Sequence of chain 1.F:
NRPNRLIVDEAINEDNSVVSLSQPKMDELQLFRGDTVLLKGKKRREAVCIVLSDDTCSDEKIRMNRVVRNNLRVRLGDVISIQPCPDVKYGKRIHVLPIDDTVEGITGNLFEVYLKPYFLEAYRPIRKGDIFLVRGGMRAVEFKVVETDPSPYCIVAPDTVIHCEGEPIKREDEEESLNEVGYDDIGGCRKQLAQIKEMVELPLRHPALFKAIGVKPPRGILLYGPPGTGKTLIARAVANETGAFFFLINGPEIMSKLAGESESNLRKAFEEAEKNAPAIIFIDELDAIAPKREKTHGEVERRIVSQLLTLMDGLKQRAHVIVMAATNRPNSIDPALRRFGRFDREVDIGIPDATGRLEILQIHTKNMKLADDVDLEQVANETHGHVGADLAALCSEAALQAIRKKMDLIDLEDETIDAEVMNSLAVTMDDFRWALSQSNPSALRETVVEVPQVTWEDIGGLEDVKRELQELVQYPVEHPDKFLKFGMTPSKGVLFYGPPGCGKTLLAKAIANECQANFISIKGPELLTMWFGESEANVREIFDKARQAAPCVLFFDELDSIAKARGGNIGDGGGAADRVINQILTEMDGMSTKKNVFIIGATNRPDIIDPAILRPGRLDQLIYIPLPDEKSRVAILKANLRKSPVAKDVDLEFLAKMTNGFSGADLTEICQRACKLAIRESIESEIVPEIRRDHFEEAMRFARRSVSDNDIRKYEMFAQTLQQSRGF

Binding-site contacts:
Ligand atom N7 contacts residue GLY523 of chain 1.A at 3.5 Å (h-bond).
Ligand atom C8 contacts residue GLY684 of chain 1.A at 3.4 Å.
Ligand atom N6 contacts residue GLY480 of chain 1.A at 3.0 Å (h-bond).
Ligand atom O2A contacts residue LEU526 of chain 1.A at 3.2 Å.
Ligand atom O2B contacts residue GLY521 of chain 1.A at 2.4 Å (h-bond).
Ligand atom O3G contacts residue ARG766 of chain 1.F at 3.5 Å (salt-bridge).
Ligand atom N9 contacts residue GLY684 of chain 1.A at 3.7 Å.
Ligand atom PB contacts residue MG1 of chain 1.I at 3.5 Å.
Ligand atom N7 contacts residue CYS522 of chain 1.A at 3.6 Å.
Ligand atom N1 contacts residue GLY480 of chain 1.A at 3.2 Å (h-bond).
Ligand atom PG contacts residue MG1 of chain 1.I at 3.5 Å.
Ligand atom O2A contacts residue LYS524 of chain 1.A at 3.6 Å (salt-bridge).
Ligand atom O1A contacts residue THR525 of chain 1.A at 2.8 Å (h-bond).
Ligand atom C8 contacts residue ALA685 of chain 1.A at 3.5 Å (hydrophobic).
Ligand atom C4 contacts residue LEU526 of chain 1.A at 3.6 Å (hydrophobic).
Ligand atom O2G contacts residue GLY521 of chain 1.A at 2.8 Å.
Ligand atom O1B contacts residue MG1 of chain 1.I at 3.4 Å.
Ligand atom O2B contacts residue LYS524 of chain 1.A at 3.5 Å (salt-bridge).
Ligand atom N3 contacts residue LEU526 of chain 1.A at 3.5 Å.
Ligand atom O2A contacts residue THR525 of chain 1.A at 3.5 Å (h-bond).
Ligand atom O3G contacts residue MG1 of chain 1.I at 3.4 Å.
Ligand atom O2B contacts residue PRO520 of chain 1.A at 3.5 Å.
Ligand atom O2B contacts residue CYS522 of chain 1.A at 3.3 Å (h-bond).
Ligand atom S1G contacts residue ARG766 of chain 1.F at 2.9 Å (salt-bridge).
Ligand atom S1G contacts residue GLY521 of chain 1.A at 3.6 Å.
Ligand atom O3B contacts residue MG1 of chain 1.I at 2.5 Å.
Ligand atom O1B contacts residue THR525 of chain 1.A at 3.1 Å (h-bond).
Ligand atom O3A contacts residue LYS524 of chain 1.A at 3.5 Å (salt-bridge).
Ligand atom O1A contacts residue MG1 of chain 1.I at 2.6 Å.
Ligand atom O3G contacts residue ARG635 of chain 1.F at 3.0 Å.
Ligand atom S1G contacts residue ASN624 of chain 1.A at 2.8 Å (h-bond).
Ligand atom C8 contacts residue GLY521 of chain 1.A at 3.2 Å.
Ligand atom N1 contacts residue ILE479 of chain 1.A at 3.4 Å.
Ligand atom C2 contacts residue ASP478 of chain 1.A at 3.7 Å.
Ligand atom PG contacts residue ARG766 of chain 1.F at 3.7 Å.
Ligand atom O4' contacts residue ALA685 of chain 1.A at 3.5 Å.
Ligand atom O2A contacts residue GLY523 of chain 1.A at 3.0 Å.
Ligand atom O1B contacts residue LYS524 of chain 1.A at 3.2 Å.
Ligand atom O2' contacts residue THR688 of chain 1.A at 3.0 Å (h-bond).
Ligand atom O3A contacts residue GLY523 of chain 1.A at 3.1 Å (h-bond).

Sequence of chain 1.A:
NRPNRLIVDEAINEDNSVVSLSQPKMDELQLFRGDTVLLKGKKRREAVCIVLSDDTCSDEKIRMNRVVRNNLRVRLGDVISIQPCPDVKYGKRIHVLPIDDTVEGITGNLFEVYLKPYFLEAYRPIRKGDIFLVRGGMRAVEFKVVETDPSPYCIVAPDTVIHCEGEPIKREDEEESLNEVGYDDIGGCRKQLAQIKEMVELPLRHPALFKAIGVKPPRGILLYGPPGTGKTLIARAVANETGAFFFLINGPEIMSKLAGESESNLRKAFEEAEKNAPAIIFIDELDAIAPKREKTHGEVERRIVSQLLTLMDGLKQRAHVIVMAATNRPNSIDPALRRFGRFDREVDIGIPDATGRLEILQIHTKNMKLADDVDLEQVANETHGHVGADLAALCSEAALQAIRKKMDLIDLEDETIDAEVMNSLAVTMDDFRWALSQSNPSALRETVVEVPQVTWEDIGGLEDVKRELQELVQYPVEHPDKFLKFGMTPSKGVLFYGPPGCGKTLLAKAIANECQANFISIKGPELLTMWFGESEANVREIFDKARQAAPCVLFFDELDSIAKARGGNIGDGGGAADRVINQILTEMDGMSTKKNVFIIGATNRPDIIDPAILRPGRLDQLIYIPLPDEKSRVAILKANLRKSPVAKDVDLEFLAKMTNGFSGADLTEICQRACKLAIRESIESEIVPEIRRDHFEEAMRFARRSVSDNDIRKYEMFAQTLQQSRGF

This small molecule binds to this protein.
Small molecule (SMILES): Nc1ncnc2c1ncn2[C@@H]1O[C@H](COP(=O)(O)OP(=O)(O)OP(O)(O)=S)[C@@H](O)[C@H]1O